Binding-site contacts:
Ligand atom C6 contacts residue ALA200 of chain 1.B at 4.0 Å (hydrophobic).
Ligand atom C1 contacts residue SER205 of chain 1.B at 3.2 Å.
Ligand atom C8 contacts residue TRP227 of chain 1.B at 3.6 Å (hydrophobic).
Ligand atom C1 contacts residue PRO1 of chain 1.J at 2.5 Å (hydrophobic).
Ligand atom C5 contacts residue ALA200 of chain 1.B at 3.6 Å (hydrophobic).
Ligand atom O contacts residue PHE239 of chain 1.B at 3.6 Å.
Ligand atom C1 contacts residue SER226 of chain 1.B at 3.9 Å.
Ligand atom C7 contacts residue ASP199 of chain 1.B at 4.0 Å.
Ligand atom O contacts residue TRP227 of chain 1.B at 3.4 Å (h-bond).
Ligand atom C4 contacts residue GLY230 of chain 1.B at 3.7 Å.
Ligand atom C1 contacts residue GOL1 of chain 1.H at 3.7 Å.
Ligand atom N contacts residue PRO1 of chain 1.J at 1.3 Å.
Ligand atom C2 contacts residue TRP227 of chain 1.B at 4.1 Å (hydrophobic).
Ligand atom C5 contacts residue GLY228 of chain 1.B at 3.8 Å.
Ligand atom C6 contacts residue TRP227 of chain 1.B at 3.5 Å (hydrophobic).
Ligand atom N contacts residue SER226 of chain 1.B at 3.0 Å (h-bond).
Ligand atom O contacts residue ALA200 of chain 1.B at 3.9 Å.
Ligand atom C8 contacts residue VAL225 of chain 1.B at 3.5 Å (hydrophobic).
Ligand atom C8 contacts residue GLY228 of chain 1.B at 4.1 Å.
Ligand atom C8 contacts residue SER226 of chain 1.B at 3.7 Å.
Ligand atom C7 contacts residue TRP227 of chain 1.B at 3.4 Å (hydrophobic).
Ligand atom C3 contacts residue GLY228 of chain 1.B at 4.0 Å.
Ligand atom C7 contacts residue PHE239 of chain 1.B at 3.5 Å (hydrophobic).
Ligand atom C4 contacts residue ALA200 of chain 1.B at 3.7 Å (hydrophobic).
Ligand atom N contacts residue TRP227 of chain 1.B at 3.8 Å.
Ligand atom C2 contacts residue PRO1 of chain 1.J at 3.5 Å (hydrophobic).
Ligand atom C6 contacts residue GLY228 of chain 1.B at 3.9 Å.
Ligand atom N contacts residue SER205 of chain 1.B at 3.6 Å.
Ligand atom C4 contacts residue CYS201 of chain 1.B at 3.8 Å (hydrophobic).
Ligand atom C3 contacts residue CYS201 of chain 1.B at 3.9 Å (hydrophobic).
Ligand atom C7 contacts residue GLY238 of chain 1.B at 3.4 Å.
Ligand atom O contacts residue SER226 of chain 1.B at 3.7 Å.
Ligand atom C7 contacts residue TYR240 of chain 1.B at 3.8 Å (hydrophobic).
Ligand atom N contacts residue DPN1 of chain 1.I at 3.3 Å (h-bond).
Ligand atom C6 contacts residue VAL225 of chain 1.B at 3.7 Å (hydrophobic).
Ligand atom C5 contacts residue TRP227 of chain 1.B at 3.8 Å (hydrophobic).
Ligand atom O contacts residue VAL225 of chain 1.B at 3.2 Å.
Ligand atom C4 contacts residue GLY228 of chain 1.B at 3.9 Å.
Ligand atom N contacts residue HIS43 of chain 1.B at 3.8 Å.
Ligand atom C7 contacts residue ALA200 of chain 1.B at 4.0 Å (hydrophobic).

This small molecule binds to this protein.
Small molecule (SMILES): COc1cccc(CN)c1

Sequence of chain 1.B:
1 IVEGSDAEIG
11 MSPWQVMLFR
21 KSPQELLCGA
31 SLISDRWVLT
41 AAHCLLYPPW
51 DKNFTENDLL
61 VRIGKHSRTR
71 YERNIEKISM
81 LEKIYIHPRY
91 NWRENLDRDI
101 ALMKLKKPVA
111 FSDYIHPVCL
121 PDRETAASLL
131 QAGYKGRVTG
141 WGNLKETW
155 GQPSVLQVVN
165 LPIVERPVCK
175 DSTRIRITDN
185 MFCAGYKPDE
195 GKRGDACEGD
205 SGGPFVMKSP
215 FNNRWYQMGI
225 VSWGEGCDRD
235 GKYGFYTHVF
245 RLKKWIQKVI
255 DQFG